A protein and the small-molecule ligand that binds it are described below.
Small molecule (SMILES): O=C(O)C[C@H](NC(=O)CP(=O)(O)O)C(=O)O

Sequence of chain 1.C:
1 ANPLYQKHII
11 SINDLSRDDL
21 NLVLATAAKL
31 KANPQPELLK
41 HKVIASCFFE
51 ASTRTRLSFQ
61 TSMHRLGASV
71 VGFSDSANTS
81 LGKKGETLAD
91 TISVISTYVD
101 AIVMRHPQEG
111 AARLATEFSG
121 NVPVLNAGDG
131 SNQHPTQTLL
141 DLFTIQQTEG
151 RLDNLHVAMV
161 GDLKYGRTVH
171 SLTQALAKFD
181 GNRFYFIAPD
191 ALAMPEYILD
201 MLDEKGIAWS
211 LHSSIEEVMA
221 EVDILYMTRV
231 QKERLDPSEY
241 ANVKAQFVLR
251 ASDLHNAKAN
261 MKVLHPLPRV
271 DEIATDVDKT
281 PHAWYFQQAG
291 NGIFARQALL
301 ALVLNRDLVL

Sequence of chain 3.C:
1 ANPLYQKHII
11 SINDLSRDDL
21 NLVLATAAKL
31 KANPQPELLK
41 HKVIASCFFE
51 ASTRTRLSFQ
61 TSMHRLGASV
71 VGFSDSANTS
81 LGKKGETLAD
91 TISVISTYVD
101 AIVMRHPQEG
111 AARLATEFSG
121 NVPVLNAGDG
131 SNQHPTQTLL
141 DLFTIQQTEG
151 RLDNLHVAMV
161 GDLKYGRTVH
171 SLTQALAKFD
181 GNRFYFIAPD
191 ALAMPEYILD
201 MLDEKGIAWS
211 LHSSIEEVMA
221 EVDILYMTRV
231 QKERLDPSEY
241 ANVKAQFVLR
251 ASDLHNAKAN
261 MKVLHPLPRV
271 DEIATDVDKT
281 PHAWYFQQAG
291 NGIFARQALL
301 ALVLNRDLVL

Binding-site contacts:
Ligand atom O3P contacts residue SER52 of chain 3.C at 3.0 Å (h-bond).
Ligand atom C3 contacts residue LEU267 of chain 3.C at 3.7 Å (hydrophobic).
Ligand atom O2P contacts residue THR53 of chain 3.C at 3.0 Å (h-bond).
Ligand atom C3 contacts residue THR168 of chain 3.C at 3.7 Å.
Ligand atom O2 contacts residue THR168 of chain 3.C at 3.8 Å.
Ligand atom C1 contacts residue LEU267 of chain 3.C at 3.3 Å (hydrophobic).
Ligand atom C5 contacts residue ARG229 of chain 3.C at 3.2 Å.
Ligand atom C2 contacts residue THR168 of chain 3.C at 3.8 Å.
Ligand atom P contacts residue SER80 of chain 1.C at 3.8 Å.
Ligand atom C1P contacts residue LEU267 of chain 3.C at 3.3 Å (hydrophobic).
Ligand atom O3P contacts residue THR53 of chain 3.C at 3.8 Å.
Ligand atom O1P contacts residue ARG105 of chain 3.C at 3.0 Å (salt-bridge).
Ligand atom O3 contacts residue ARG167 of chain 3.C at 2.7 Å (salt-bridge).
Ligand atom P contacts residue ARG105 of chain 3.C at 3.8 Å.
Ligand atom O5 contacts residue ARG229 of chain 3.C at 3.1 Å (salt-bridge).
Ligand atom C1P contacts residue ARG54 of chain 3.C at 3.5 Å.
Ligand atom O4 contacts residue LYS84 of chain 1.C at 3.1 Å (salt-bridge).
Ligand atom O1 contacts residue HIS134 of chain 3.C at 3.0 Å (h-bond).
Ligand atom O3P contacts residue ARG105 of chain 3.C at 3.2 Å (salt-bridge).
Ligand atom C5 contacts residue LEU267 of chain 3.C at 3.6 Å (hydrophobic).
Ligand atom O2 contacts residue ARG167 of chain 3.C at 2.8 Å (salt-bridge).
Ligand atom C5 contacts residue GLN231 of chain 3.C at 3.5 Å.
Ligand atom O2P contacts residue ARG54 of chain 3.C at 2.8 Å (salt-bridge).
Ligand atom O4 contacts residue ARG229 of chain 3.C at 2.6 Å (salt-bridge).
Ligand atom O2 contacts residue HIS134 of chain 3.C at 3.8 Å.
Ligand atom O5 contacts residue GLN231 of chain 3.C at 2.8 Å (h-bond).
Ligand atom C4 contacts residue HIS134 of chain 3.C at 3.9 Å.
Ligand atom O3P contacts residue ARG54 of chain 3.C at 3.7 Å.
Ligand atom O1 contacts residue ARG105 of chain 3.C at 3.1 Å (salt-bridge).
Ligand atom O1P contacts residue SER80 of chain 1.C at 3.2 Å (h-bond).
Ligand atom N2 contacts residue LEU267 of chain 3.C at 2.9 Å (h-bond).
Ligand atom C2 contacts residue LEU267 of chain 3.C at 3.7 Å (hydrophobic).
Ligand atom O3 contacts residue LYS84 of chain 1.C at 3.2 Å (salt-bridge).
Ligand atom O3P contacts residue THR55 of chain 3.C at 3.0 Å (h-bond).
Ligand atom O2P contacts residue SER80 of chain 1.C at 3.4 Å (h-bond).
Ligand atom C4 contacts residue ARG167 of chain 3.C at 3.4 Å.
Ligand atom O3 contacts residue ARG105 of chain 3.C at 3.4 Å (salt-bridge).
Ligand atom O1P contacts residue LYS84 of chain 1.C at 2.5 Å (salt-bridge).
Ligand atom O1 contacts residue THR55 of chain 3.C at 3.0 Å (h-bond).
Ligand atom O1 contacts residue GLN137 of chain 3.C at 3.6 Å.